This small molecule binds to this protein.
Small molecule (SMILES): CC(C)c1ccc(C(=O)O)cc1

Sequence of chain 1.A:
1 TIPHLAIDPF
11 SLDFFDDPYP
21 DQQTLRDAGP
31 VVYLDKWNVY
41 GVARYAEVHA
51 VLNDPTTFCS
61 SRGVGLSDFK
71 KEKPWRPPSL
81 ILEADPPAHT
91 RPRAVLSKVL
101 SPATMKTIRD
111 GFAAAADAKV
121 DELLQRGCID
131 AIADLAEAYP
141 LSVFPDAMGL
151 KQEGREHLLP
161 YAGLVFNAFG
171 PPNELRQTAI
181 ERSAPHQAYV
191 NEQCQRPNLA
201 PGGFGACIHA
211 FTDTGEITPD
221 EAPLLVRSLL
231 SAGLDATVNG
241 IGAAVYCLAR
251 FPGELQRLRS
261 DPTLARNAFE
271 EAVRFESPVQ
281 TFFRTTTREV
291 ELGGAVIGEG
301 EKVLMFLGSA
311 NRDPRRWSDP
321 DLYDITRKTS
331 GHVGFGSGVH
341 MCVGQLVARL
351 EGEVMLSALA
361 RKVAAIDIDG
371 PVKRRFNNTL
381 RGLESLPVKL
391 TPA

Binding-site contacts:
Ligand atom C10 contacts residue SER228 of chain 1.A at 3.4 Å.
Ligand atom C07 contacts residue LEU82 of chain 1.A at 3.6 Å (hydrophobic).
Ligand atom C06 contacts residue ALA232 of chain 1.A at 4.1 Å (hydrophobic).
Ligand atom O12 contacts residue ARG76 of chain 1.A at 2.8 Å (salt-bridge).
Ligand atom O11 contacts residue LEU82 of chain 1.A at 3.7 Å.
Ligand atom O11 contacts residue ILE81 of chain 1.A at 3.9 Å.
Ligand atom C03 contacts residue HEM1 of chain 1.B at 3.7 Å.
Ligand atom C02 contacts residue PHE282 of chain 1.A at 4.0 Å (hydrophobic).
Ligand atom C05 contacts residue PHE169 of chain 1.A at 4.1 Å (hydrophobic).
Ligand atom C06 contacts residue VAL165 of chain 1.A at 4.2 Å (hydrophobic).
Ligand atom O11 contacts residue SER79 of chain 1.A at 2.5 Å (h-bond).
Ligand atom C05 contacts residue PHE166 of chain 1.A at 4.1 Å (hydrophobic).
Ligand atom C06 contacts residue LEU82 of chain 1.A at 3.6 Å (hydrophobic).
Ligand atom C09 contacts residue HEM1 of chain 1.B at 3.5 Å.
Ligand atom C09 contacts residue ALA232 of chain 1.A at 3.4 Å (hydrophobic).
Ligand atom C07 contacts residue ALA232 of chain 1.A at 4.0 Å (hydrophobic).
Ligand atom C10 contacts residue SER79 of chain 1.A at 3.4 Å.
Ligand atom C03 contacts residue PHE166 of chain 1.A at 3.4 Å (hydrophobic).
Ligand atom C04 contacts residue LEU82 of chain 1.A at 4.0 Å (hydrophobic).
Ligand atom C01 contacts residue HEM1 of chain 1.B at 3.2 Å.
Ligand atom C02 contacts residue ALA232 of chain 1.A at 4.0 Å (hydrophobic).
Ligand atom O12 contacts residue SER79 of chain 1.A at 3.8 Å.
Ligand atom C05 contacts residue LEU82 of chain 1.A at 3.8 Å (hydrophobic).
Ligand atom C09 contacts residue LEU82 of chain 1.A at 3.8 Å (hydrophobic).
Ligand atom C01 contacts residue PHE282 of chain 1.A at 3.5 Å (hydrophobic).
Ligand atom C08 contacts residue LEU82 of chain 1.A at 3.7 Å (hydrophobic).
Ligand atom C08 contacts residue ALA232 of chain 1.A at 3.7 Å (hydrophobic).
Ligand atom O12 contacts residue SER228 of chain 1.A at 3.5 Å.
Ligand atom O11 contacts residue SER228 of chain 1.A at 2.5 Å (h-bond).
Ligand atom C05 contacts residue ALA232 of chain 1.A at 3.8 Å (hydrophobic).
Ligand atom O12 contacts residue SER231 of chain 1.A at 3.6 Å.
Ligand atom C08 contacts residue HEM1 of chain 1.B at 3.8 Å.
Ligand atom C02 contacts residue PHE166 of chain 1.A at 3.7 Å (hydrophobic).
Ligand atom C10 contacts residue ARG76 of chain 1.A at 3.8 Å.
Ligand atom C03 contacts residue ALA232 of chain 1.A at 3.4 Å (hydrophobic).
Ligand atom C01 contacts residue LEU82 of chain 1.A at 4.2 Å (hydrophobic).
Ligand atom C10 contacts residue LEU82 of chain 1.A at 4.1 Å (hydrophobic).
Ligand atom C06 contacts residue SER231 of chain 1.A at 4.0 Å.
Ligand atom C06 contacts residue ARG76 of chain 1.A at 4.1 Å.
Ligand atom C04 contacts residue ALA232 of chain 1.A at 3.5 Å (hydrophobic).